Sequence of chain 1.A:
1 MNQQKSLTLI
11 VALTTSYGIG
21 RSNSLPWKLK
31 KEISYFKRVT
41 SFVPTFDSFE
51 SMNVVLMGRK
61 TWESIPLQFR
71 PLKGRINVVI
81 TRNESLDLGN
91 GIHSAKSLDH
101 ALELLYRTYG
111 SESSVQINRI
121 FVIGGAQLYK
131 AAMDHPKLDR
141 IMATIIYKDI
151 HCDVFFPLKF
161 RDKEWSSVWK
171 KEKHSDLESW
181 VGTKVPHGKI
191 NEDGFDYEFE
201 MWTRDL

Binding-site contacts:
Ligand atom N1 contacts residue PHE36 of chain 1.A at 3.5 Å.
Ligand atom CAL contacts residue PHE69 of chain 1.A at 3.4 Å (hydrophobic).
Ligand atom NAE contacts residue TYR129 of chain 1.A at 3.5 Å (h-bond).
Ligand atom OAS contacts residue SER64 of chain 1.A at 3.6 Å.
Ligand atom NAE contacts residue NDP1 of chain 1.B at 3.7 Å.
Ligand atom N3 contacts residue GLU32 of chain 1.A at 2.9 Å (salt-bridge).
Ligand atom CAC contacts residue NDP1 of chain 1.B at 3.8 Å.
Ligand atom CAN contacts residue ILE33 of chain 1.A at 3.1 Å (hydrophobic).
Ligand atom C6 contacts residue PHE36 of chain 1.A at 3.3 Å (hydrophobic).
Ligand atom CAA contacts residue PHE69 of chain 1.A at 3.4 Å (hydrophobic).
Ligand atom C6 contacts residue NDP1 of chain 1.B at 3.4 Å.
Ligand atom CAK contacts residue PHE69 of chain 1.A at 3.7 Å (hydrophobic).
Ligand atom N3 contacts residue PHE36 of chain 1.A at 3.8 Å.
Ligand atom CAB contacts residue NDP1 of chain 1.B at 3.8 Å.
Ligand atom CAC contacts residue ILE123 of chain 1.A at 3.4 Å (hydrophobic).
Ligand atom C4 contacts residue GLU32 of chain 1.A at 3.8 Å.
Ligand atom C2 contacts residue GLU32 of chain 1.A at 3.6 Å.
Ligand atom N1 contacts residue NDP1 of chain 1.B at 3.5 Å (h-bond).
Ligand atom N1 contacts residue VAL11 of chain 1.A at 3.5 Å (h-bond).
Ligand atom CAI contacts residue LEU25 of chain 1.A at 3.6 Å (hydrophobic).
Ligand atom N1 contacts residue ILE10 of chain 1.A at 3.6 Å.
Ligand atom CAB contacts residue THR61 of chain 1.A at 3.7 Å.
Ligand atom NAD contacts residue GLU32 of chain 1.A at 2.8 Å (salt-bridge).
Ligand atom NAP contacts residue GLU32 of chain 1.A at 3.7 Å.
Ligand atom C5 contacts residue PHE36 of chain 1.A at 3.4 Å (hydrophobic).
Ligand atom C6 contacts residue ILE10 of chain 1.A at 3.7 Å (hydrophobic).
Ligand atom OAS contacts residue LEU25 of chain 1.A at 3.6 Å.
Ligand atom OAU contacts residue ILE33 of chain 1.A at 3.6 Å.
Ligand atom CAM contacts residue PHE69 of chain 1.A at 3.7 Å (hydrophobic).
Ligand atom CBC contacts residue LEU25 of chain 1.A at 3.4 Å (hydrophobic).
Ligand atom NAD contacts residue ALA12 of chain 1.A at 3.5 Å (h-bond).
Ligand atom NAD contacts residue THR144 of chain 1.A at 3.7 Å.
Ligand atom NAD contacts residue VAL11 of chain 1.A at 3.3 Å.
Ligand atom OAT contacts residue ILE33 of chain 1.A at 3.7 Å.
Ligand atom NAE contacts residue ILE123 of chain 1.A at 2.9 Å (h-bond).
Ligand atom CAG contacts residue PRO66 of chain 1.A at 3.8 Å (hydrophobic).
Ligand atom C2 contacts residue ALA12 of chain 1.A at 3.7 Å (hydrophobic).
Ligand atom NAE contacts residue ILE10 of chain 1.A at 2.9 Å (h-bond).
Ligand atom CAH contacts residue LEU25 of chain 1.A at 3.6 Å (hydrophobic).
Ligand atom NAE contacts residue PHE36 of chain 1.A at 3.5 Å.

A protein and the small-molecule ligand that binds it are described below.
Small molecule (SMILES): CCOC(=O)CCCOc1ccc(OC)c(Cc2cnc3nc(N)nc(N)c3c2C)c1